Binding-site contacts:
Ligand atom C27 contacts residue ASN361 of chain 1.A at 3.8 Å.
Ligand atom C11 contacts residue ILE381 of chain 1.A at 3.7 Å (hydrophobic).
Ligand atom N15 contacts residue LEU357 of chain 1.A at 3.9 Å.
Ligand atom C10 contacts residue ILE381 of chain 1.A at 3.7 Å (hydrophobic).
Ligand atom C06 contacts residue PHE278 of chain 1.A at 3.6 Å (hydrophobic).
Ligand atom N05 contacts residue PHE278 of chain 1.A at 3.6 Å.
Ligand atom C14 contacts residue ASN361 of chain 1.A at 3.8 Å.
Ligand atom C02 contacts residue TRP354 of chain 1.A at 3.5 Å (hydrophobic).
Ligand atom C09 contacts residue PHE278 of chain 1.A at 3.8 Å (hydrophobic).
Ligand atom C25 contacts residue THR377 of chain 1.A at 3.6 Å.
Ligand atom N08 contacts residue PHE278 of chain 1.A at 3.6 Å.
Ligand atom C06 contacts residue LEU357 of chain 1.A at 3.9 Å (hydrophobic).
Ligand atom C01 contacts residue HIS358 of chain 1.A at 3.2 Å.
Ligand atom N05 contacts residue LEU357 of chain 1.A at 3.6 Å.
Ligand atom N15 contacts residue ASN361 of chain 1.A at 2.8 Å (h-bond).
Ligand atom C16 contacts residue ASN361 of chain 1.A at 3.6 Å.
Ligand atom C13 contacts residue LEU357 of chain 1.A at 3.9 Å (hydrophobic).
Ligand atom O28 contacts residue ASN361 of chain 1.A at 2.9 Å (h-bond).
Ligand atom O28 contacts residue MET287 of chain 1.A at 3.2 Å.
Ligand atom C14 contacts residue LEU357 of chain 1.A at 3.6 Å (hydrophobic).
Ligand atom C21 contacts residue THR364 of chain 1.A at 3.8 Å.
Ligand atom N15 contacts residue PHE278 of chain 1.A at 3.4 Å.
Ligand atom C19 contacts residue ASN361 of chain 1.A at 3.2 Å.
Ligand atom O12 contacts residue ILE176 of chain 1.A at 3.6 Å.
Ligand atom C26 contacts residue THR364 of chain 1.A at 3.8 Å.
Ligand atom C16 contacts residue PHE278 of chain 1.A at 3.6 Å (hydrophobic).
Ligand atom O07 contacts residue VAL194 of chain 1.A at 3.2 Å.
Ligand atom C19 contacts residue LEU360 of chain 1.A at 3.9 Å (hydrophobic).
Ligand atom C20 contacts residue THR364 of chain 1.A at 3.2 Å.
Ligand atom C13 contacts residue PHE278 of chain 1.A at 3.4 Å (hydrophobic).
Ligand atom C03 contacts residue TRP354 of chain 1.A at 3.5 Å (hydrophobic).
Ligand atom C02 contacts residue ALA198 of chain 1.A at 3.6 Å (hydrophobic).
Ligand atom C27 contacts residue PHE278 of chain 1.A at 3.4 Å (hydrophobic).
Ligand atom C27 contacts residue LEU357 of chain 1.A at 3.5 Å (hydrophobic).
Ligand atom C14 contacts residue PHE278 of chain 1.A at 3.2 Å (hydrophobic).
Ligand atom C01 contacts residue ALA198 of chain 1.A at 3.6 Å (hydrophobic).
Ligand atom C01 contacts residue TRP354 of chain 1.A at 3.8 Å (hydrophobic).
Ligand atom N17 contacts residue PHE278 of chain 1.A at 3.4 Å.
Ligand atom C18 contacts residue ASN361 of chain 1.A at 3.9 Å.
Ligand atom C21 contacts residue GLU279 of chain 1.A at 3.8 Å.

Sequence of chain 1.A:
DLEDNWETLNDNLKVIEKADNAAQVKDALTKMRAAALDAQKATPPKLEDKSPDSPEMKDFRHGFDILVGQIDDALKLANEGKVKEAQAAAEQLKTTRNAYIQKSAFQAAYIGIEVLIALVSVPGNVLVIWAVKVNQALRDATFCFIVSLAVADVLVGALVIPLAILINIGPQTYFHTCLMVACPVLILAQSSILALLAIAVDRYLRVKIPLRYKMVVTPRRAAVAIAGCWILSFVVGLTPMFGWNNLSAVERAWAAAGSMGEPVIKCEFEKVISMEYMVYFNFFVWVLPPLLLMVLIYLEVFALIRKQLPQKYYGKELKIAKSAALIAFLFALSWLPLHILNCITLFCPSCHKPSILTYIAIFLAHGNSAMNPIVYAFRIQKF

A protein and the small-molecule ligand that binds it are described below.
Small molecule (SMILES): CCCCn1c(=O)c2[nH]c(C34C[C@@H]5CC3C[C@@H](C5)C4)nc2n(CCCO)c1=O